Sequence of chain 15.A:
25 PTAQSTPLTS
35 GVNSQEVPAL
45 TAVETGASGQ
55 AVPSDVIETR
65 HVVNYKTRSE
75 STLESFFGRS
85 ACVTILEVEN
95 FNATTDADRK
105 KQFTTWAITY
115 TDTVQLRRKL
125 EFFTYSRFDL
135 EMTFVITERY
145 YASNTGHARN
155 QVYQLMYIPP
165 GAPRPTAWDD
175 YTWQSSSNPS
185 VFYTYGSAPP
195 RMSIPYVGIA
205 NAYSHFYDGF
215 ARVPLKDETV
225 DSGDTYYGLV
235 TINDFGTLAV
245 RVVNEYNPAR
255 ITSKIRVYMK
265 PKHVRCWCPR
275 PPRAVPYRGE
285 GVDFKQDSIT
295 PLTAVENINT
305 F

This small molecule binds to this protein.
Small molecule (SMILES): CC(=O)N[C@H]1[C@H]([C@H](O)[C@H](O)CO)O[C@@](O)(C(=O)O)C[C@@H]1O

Sequence of chain 14.A:
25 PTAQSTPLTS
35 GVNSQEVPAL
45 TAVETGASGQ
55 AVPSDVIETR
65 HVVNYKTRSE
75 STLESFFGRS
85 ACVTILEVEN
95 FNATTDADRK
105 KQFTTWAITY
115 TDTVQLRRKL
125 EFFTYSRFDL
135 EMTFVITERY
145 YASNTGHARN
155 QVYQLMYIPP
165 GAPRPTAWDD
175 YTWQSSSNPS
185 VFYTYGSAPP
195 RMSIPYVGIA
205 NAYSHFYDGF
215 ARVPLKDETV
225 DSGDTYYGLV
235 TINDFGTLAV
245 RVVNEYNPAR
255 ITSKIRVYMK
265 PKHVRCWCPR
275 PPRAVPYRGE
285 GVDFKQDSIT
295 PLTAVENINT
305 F

Binding-site contacts:
Ligand atom C6 contacts residue ALA146 of chain 15.A at 4.3 Å (hydrophobic).
Ligand atom O4 contacts residue ASN251 of chain 14.A at 4.1 Å.
Ligand atom N5 contacts residue TYR250 of chain 14.A at 4.4 Å.
Ligand atom C11 contacts residue TYR145 of chain 15.A at 3.7 Å (hydrophobic).
Ligand atom C1 contacts residue SER147 of chain 15.A at 3.6 Å.
Ligand atom C11 contacts residue ARG143 of chain 15.A at 4.0 Å.
Ligand atom O1B contacts residue SER147 of chain 15.A at 2.7 Å (h-bond).
Ligand atom C3 contacts residue PRO252 of chain 14.A at 3.8 Å (hydrophobic).
Ligand atom N5 contacts residue TYR145 of chain 15.A at 2.6 Å (h-bond).
Ligand atom O8 contacts residue ALA146 of chain 15.A at 3.3 Å.
Ligand atom O1A contacts residue ASN148 of chain 15.A at 4.3 Å.
Ligand atom C11 contacts residue TYR250 of chain 14.A at 3.7 Å (hydrophobic).
Ligand atom C7 contacts residue TYR145 of chain 15.A at 3.9 Å (hydrophobic).
Ligand atom C10 contacts residue TYR145 of chain 15.A at 3.6 Å (hydrophobic).
Ligand atom C1 contacts residue ALA146 of chain 15.A at 4.0 Å (hydrophobic).
Ligand atom O1A contacts residue ALA146 of chain 15.A at 3.2 Å.
Ligand atom O4 contacts residue TYR250 of chain 14.A at 3.4 Å.
Ligand atom C9 contacts residue TYR145 of chain 15.A at 4.4 Å (hydrophobic).
Ligand atom C8 contacts residue ALA146 of chain 15.A at 4.5 Å (hydrophobic).
Ligand atom C5 contacts residue TYR145 of chain 15.A at 3.3 Å (hydrophobic).
Ligand atom C6 contacts residue TYR145 of chain 15.A at 3.4 Å (hydrophobic).
Ligand atom O4 contacts residue PRO252 of chain 14.A at 3.6 Å.
Ligand atom C1 contacts residue PRO252 of chain 14.A at 4.0 Å (hydrophobic).
Ligand atom O1B contacts residue PRO252 of chain 14.A at 3.3 Å.
Ligand atom C4 contacts residue TYR145 of chain 15.A at 3.6 Å (hydrophobic).
Ligand atom O4 contacts residue TYR145 of chain 15.A at 4.2 Å.
Ligand atom O1A contacts residue SER147 of chain 15.A at 3.1 Å (h-bond).
Ligand atom O10 contacts residue TYR250 of chain 14.A at 2.8 Å (h-bond).
Ligand atom C4 contacts residue PRO252 of chain 14.A at 3.7 Å (hydrophobic).
Ligand atom O1B contacts residue ALA146 of chain 15.A at 4.3 Å.
Ligand atom C10 contacts residue TYR250 of chain 14.A at 3.5 Å (hydrophobic).